A small-molecule ligand and the protein it binds are described below.
Small molecule (SMILES): COc1cc(C(=O)O)ccc1Oc1ccccc1

Sequence of chain 2.A:
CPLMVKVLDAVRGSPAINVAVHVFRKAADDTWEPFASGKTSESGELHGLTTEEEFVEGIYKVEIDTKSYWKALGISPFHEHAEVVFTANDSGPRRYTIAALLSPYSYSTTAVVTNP

Sequence of chain 1.A:
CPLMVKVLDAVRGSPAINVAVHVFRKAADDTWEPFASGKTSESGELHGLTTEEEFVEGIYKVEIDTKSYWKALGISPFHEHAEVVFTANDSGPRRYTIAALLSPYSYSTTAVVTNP

Binding-site contacts:
Ligand atom CAD contacts residue HKA1 of chain 2.C at 0.5 Å.
Ligand atom OAB contacts residue HKA1 of chain 2.C at 1.3 Å.
Ligand atom OAB contacts residue LYS15 of chain 1.A at 3.1 Å (salt-bridge).
Ligand atom OAA contacts residue HKA1 of chain 2.C at 1.8 Å.
Ligand atom CAJ contacts residue HKA1 of chain 2.C at 0.9 Å.
Ligand atom CAI contacts residue HKA1 of chain 2.C at 1.0 Å.
Ligand atom CAF contacts residue LEU110 of chain 2.A at 3.7 Å (hydrophobic).
Ligand atom CAO contacts residue LYS15 of chain 1.A at 3.5 Å.
Ligand atom OAL contacts residue ALA108 of chain 1.A at 4.1 Å.
Ligand atom CAM contacts residue LYS15 of chain 2.A at 3.9 Å.
Ligand atom OAL contacts residue LEU17 of chain 2.A at 3.6 Å.
Ligand atom OAA contacts residue THR106 of chain 2.A at 3.9 Å.
Ligand atom OAB contacts residue LYS15 of chain 2.A at 3.8 Å.
Ligand atom CAI contacts residue ALA108 of chain 2.A at 3.5 Å (hydrophobic).
Ligand atom CAL contacts residue HKA1 of chain 2.C at 0.8 Å.
Ligand atom OAN contacts residue HKA1 of chain 2.C at 0.7 Å.
Ligand atom CAG contacts residue HKA1 of chain 2.C at 0.5 Å.
Ligand atom OAA contacts residue VAL121 of chain 2.A at 4.0 Å.
Ligand atom CAK contacts residue ALA108 of chain 2.A at 3.7 Å (hydrophobic).
Ligand atom CAL contacts residue LEU17 of chain 2.A at 4.1 Å (hydrophobic).
Ligand atom CAE contacts residue LEU110 of chain 1.A at 3.7 Å (hydrophobic).
Ligand atom CAE contacts residue HKA1 of chain 2.C at 0.4 Å.
Ligand atom CAI contacts residue LEU17 of chain 1.A at 3.1 Å (hydrophobic).
Ligand atom CAF contacts residue HKA1 of chain 2.C at 0.4 Å.
Ligand atom CAR contacts residue LEU17 of chain 1.A at 4.1 Å (hydrophobic).
Ligand atom CAM contacts residue HKA1 of chain 2.C at 0.7 Å.
Ligand atom OAN contacts residue LEU17 of chain 2.A at 3.6 Å.
Ligand atom OAA contacts residue LYS15 of chain 1.A at 3.6 Å.
Ligand atom CAP contacts residue HKA1 of chain 2.C at 0.4 Å.
Ligand atom OAL contacts residue HKA1 of chain 2.C at 0.4 Å.
Ligand atom OAN contacts residue ALA108 of chain 1.A at 3.9 Å.
Ligand atom CAH contacts residue HKA1 of chain 2.C at 0.5 Å.
Ligand atom CAO contacts residue HKA1 of chain 2.C at 0.7 Å.
Ligand atom CAP contacts residue LEU17 of chain 1.A at 3.8 Å (hydrophobic).
Ligand atom CAD contacts residue LEU110 of chain 1.A at 4.0 Å (hydrophobic).
Ligand atom C2 contacts residue HKA1 of chain 2.C at 0.7 Å.
Ligand atom CAR contacts residue HKA1 of chain 2.C at 0.1 Å.
Ligand atom CAK contacts residue HKA1 of chain 2.C at 0.7 Å.
Ligand atom CAK contacts residue LEU17 of chain 1.A at 3.3 Å (hydrophobic).
Ligand atom CAG contacts residue ALA108 of chain 1.A at 4.1 Å (hydrophobic).